The small molecule below binds the protein below.
Small molecule (SMILES): O=C(N[C@H]1CCCC[C@H]1NC(=O)c1ccc2c(Cl)c[nH]c2c1)c1ccc(-n2ccccc2=O)cc1

Sequence of chain 1.A:
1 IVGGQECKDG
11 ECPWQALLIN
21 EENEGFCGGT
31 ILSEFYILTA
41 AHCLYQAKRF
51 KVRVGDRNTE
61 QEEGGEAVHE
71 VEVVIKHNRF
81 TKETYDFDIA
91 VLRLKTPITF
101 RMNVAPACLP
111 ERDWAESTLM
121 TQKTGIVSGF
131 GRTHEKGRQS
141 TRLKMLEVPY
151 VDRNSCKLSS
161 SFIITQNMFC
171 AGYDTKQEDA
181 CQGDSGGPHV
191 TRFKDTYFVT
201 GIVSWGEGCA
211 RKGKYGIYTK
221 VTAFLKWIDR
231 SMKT

Binding-site contacts:
Ligand atom C15 contacts residue GLY216 of chain 1.A at 3.6 Å.
Ligand atom C14 contacts residue ALA180 of chain 1.A at 3.6 Å (hydrophobic).
Ligand atom C13 contacts residue TRP205 of chain 1.A at 3.5 Å (hydrophobic).
Ligand atom C19 contacts residue TRP205 of chain 1.A at 3.6 Å (hydrophobic).
Ligand atom N16 contacts residue GLY208 of chain 1.A at 3.4 Å (h-bond).
Ligand atom C31 contacts residue PHE162 of chain 1.A at 3.6 Å (hydrophobic).
Ligand atom N16 contacts residue ASP179 of chain 1.A at 3.0 Å (salt-bridge).
Ligand atom C18 contacts residue GLY206 of chain 1.A at 3.6 Å.
Ligand atom C14 contacts residue TRP205 of chain 1.A at 3.5 Å (hydrophobic).
Ligand atom C15 contacts residue ASP179 of chain 1.A at 3.1 Å.
Ligand atom C11 contacts residue GLY206 of chain 1.A at 3.7 Å.
Ligand atom CL17 contacts residue VAL203 of chain 1.A at 3.7 Å.
Ligand atom C33 contacts residue GLU83 of chain 1.A at 3.4 Å.
Ligand atom C31 contacts residue THR84 of chain 1.A at 3.4 Å.
Ligand atom C12 contacts residue GLY206 of chain 1.A at 3.6 Å.
Ligand atom C12 contacts residue GLY208 of chain 1.A at 3.5 Å.
Ligand atom C11 contacts residue GLY208 of chain 1.A at 3.2 Å.
Ligand atom C21 contacts residue GLY206 of chain 1.A at 3.5 Å.
Ligand atom C25 contacts residue TRP205 of chain 1.A at 3.5 Å (hydrophobic).
Ligand atom C32 contacts residue GLU83 of chain 1.A at 3.4 Å.
Ligand atom O22 contacts residue GLY206 of chain 1.A at 3.7 Å.
Ligand atom C27 contacts residue TYR85 of chain 1.A at 3.6 Å (hydrophobic).
Ligand atom N16 contacts residue ALA180 of chain 1.A at 3.4 Å (h-bond).
Ligand atom C18 contacts residue VAL203 of chain 1.A at 3.7 Å (hydrophobic).
Ligand atom C32 contacts residue THR84 of chain 1.A at 3.5 Å.
Ligand atom CL17 contacts residue TYR218 of chain 1.A at 3.7 Å.
Ligand atom C30 contacts residue PHE162 of chain 1.A at 3.7 Å (hydrophobic).
Ligand atom C19 contacts residue SER185 of chain 1.A at 3.6 Å.
Ligand atom N7 contacts residue GLY206 of chain 1.A at 3.5 Å (h-bond).
Ligand atom C28 contacts residue TRP205 of chain 1.A at 3.6 Å (hydrophobic).
Ligand atom C15 contacts residue ALA180 of chain 1.A at 3.6 Å (hydrophobic).
Ligand atom C30 contacts residue TRP205 of chain 1.A at 3.7 Å (hydrophobic).
Ligand atom CL17 contacts residue GLY216 of chain 1.A at 3.5 Å.
Ligand atom CL17 contacts residue TRP205 of chain 1.A at 3.7 Å.
Ligand atom C32 contacts residue PHE162 of chain 1.A at 3.7 Å (hydrophobic).
Ligand atom CL17 contacts residue ILE217 of chain 1.A at 3.5 Å.
Ligand atom O9 contacts residue GLN182 of chain 1.A at 3.2 Å.
Ligand atom C24 contacts residue GLY206 of chain 1.A at 3.5 Å.
Ligand atom C13 contacts residue GLY206 of chain 1.A at 3.6 Å.
Ligand atom C18 contacts residue TRP205 of chain 1.A at 3.3 Å (hydrophobic).